This protein binds this small molecule.
Small molecule (SMILES): CC(=O)N[C@H]1[C@H](O[C@H]2[C@H](O)[C@@H](NC(C)=O)CO[C@@H]2CO)O[C@H](CO)[C@@H](O)[C@@H]1O

Binding-site contacts:
Ligand atom C6 contacts residue ASN292 of chain 2.A at 3.9 Å.
Ligand atom O7 contacts residue ASN279 of chain 2.A at 3.1 Å (h-bond).
Ligand atom C7 contacts residue ASN279 of chain 2.A at 3.2 Å.
Ligand atom O5 contacts residue VAL291 of chain 2.A at 4.4 Å.
Ligand atom C1 contacts residue ASN279 of chain 2.A at 1.4 Å.
Ligand atom O5 contacts residue ASN292 of chain 2.A at 3.6 Å.
Ligand atom C8 contacts residue GLU69 of chain 2.B at 3.6 Å.
Ligand atom C1 contacts residue ASN292 of chain 2.A at 4.0 Å.
Ligand atom C8 contacts residue SER39 of chain 2.A at 3.5 Å.
Ligand atom C5 contacts residue ASN279 of chain 2.A at 3.6 Å.
Ligand atom C5 contacts residue VAL291 of chain 2.A at 4.3 Å (hydrophobic).
Ligand atom C7 contacts residue VAL291 of chain 2.A at 4.4 Å (hydrophobic).
Ligand atom C1 contacts residue VAL291 of chain 2.A at 3.5 Å (hydrophobic).
Ligand atom O5 contacts residue ASN279 of chain 2.A at 2.4 Å (h-bond).
Ligand atom N2 contacts residue VAL291 of chain 2.A at 3.5 Å (h-bond).
Ligand atom C3 contacts residue VAL291 of chain 2.A at 4.0 Å (hydrophobic).
Ligand atom C3 contacts residue ASN279 of chain 2.A at 3.8 Å.
Ligand atom C8 contacts residue VAL291 of chain 2.A at 4.3 Å (hydrophobic).
Ligand atom C6 contacts residue GLU69 of chain 2.B at 4.2 Å.
Ligand atom N2 contacts residue ASN279 of chain 2.A at 3.0 Å (h-bond).
Ligand atom C2 contacts residue VAL291 of chain 2.A at 3.8 Å (hydrophobic).
Ligand atom C8 contacts residue ASN279 of chain 2.A at 4.5 Å.
Ligand atom C4 contacts residue ASN279 of chain 2.A at 4.2 Å.
Ligand atom C2 contacts residue ASN279 of chain 2.A at 2.5 Å.
Ligand atom C5 contacts residue ASN292 of chain 2.A at 3.7 Å.

Sequence of chain 2.A:
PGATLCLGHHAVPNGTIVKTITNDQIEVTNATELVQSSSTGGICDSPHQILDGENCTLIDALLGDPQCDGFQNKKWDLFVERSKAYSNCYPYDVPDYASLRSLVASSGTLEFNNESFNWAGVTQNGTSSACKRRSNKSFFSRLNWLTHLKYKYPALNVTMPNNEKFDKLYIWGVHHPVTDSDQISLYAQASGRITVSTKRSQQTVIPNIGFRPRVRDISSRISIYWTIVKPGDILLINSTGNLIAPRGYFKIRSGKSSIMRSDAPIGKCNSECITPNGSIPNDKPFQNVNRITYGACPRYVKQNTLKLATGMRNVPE

Sequence of chain 2.B:
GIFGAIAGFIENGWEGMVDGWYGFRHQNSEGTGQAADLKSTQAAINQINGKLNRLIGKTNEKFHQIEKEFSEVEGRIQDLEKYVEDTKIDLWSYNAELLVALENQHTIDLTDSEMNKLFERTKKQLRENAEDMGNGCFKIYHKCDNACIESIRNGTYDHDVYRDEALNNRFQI